The small molecule below binds the protein below.
Small molecule (SMILES): CC(=O)N[C@H]1[C@H](O[C@H]2[C@H](O)[C@@H](NC(C)=O)CO[C@@H]2CO)O[C@H](CO)[C@@H](O)[C@@H]1O

Binding-site contacts:
Ligand atom C8 contacts residue MET2 of chain 1.B at 3.7 Å (hydrophobic).
Ligand atom O5 contacts residue ASP283 of chain 1.B at 3.1 Å (salt-bridge).
Ligand atom O6 contacts residue SER282 of chain 1.B at 3.6 Å.
Ligand atom C3 contacts residue ASN3 of chain 1.B at 3.8 Å.
Ligand atom C5 contacts residue ASN3 of chain 1.B at 3.6 Å.
Ligand atom O6 contacts residue ASP283 of chain 1.B at 2.8 Å (salt-bridge).
Ligand atom C8 contacts residue GLY281 of chain 1.B at 4.4 Å.
Ligand atom C7 contacts residue ASN3 of chain 1.B at 3.1 Å.
Ligand atom N2 contacts residue GLY281 of chain 1.B at 4.2 Å.
Ligand atom C1 contacts residue ASP283 of chain 1.B at 4.2 Å.
Ligand atom O5 contacts residue GLY281 of chain 1.B at 4.1 Å.
Ligand atom O5 contacts residue ASN3 of chain 1.B at 2.3 Å (h-bond).
Ligand atom C2 contacts residue ASN3 of chain 1.B at 2.5 Å.
Ligand atom N2 contacts residue ASN3 of chain 1.B at 2.9 Å (h-bond).
Ligand atom C1 contacts residue GLY281 of chain 1.B at 3.7 Å.
Ligand atom C7 contacts residue GLY281 of chain 1.B at 3.7 Å.
Ligand atom C5 contacts residue ASP283 of chain 1.B at 3.9 Å.
Ligand atom C1 contacts residue ASN3 of chain 1.B at 1.4 Å.
Ligand atom O5 contacts residue SER282 of chain 1.B at 3.6 Å.
Ligand atom C1 contacts residue SER282 of chain 1.B at 4.3 Å.
Ligand atom C6 contacts residue ASP283 of chain 1.B at 3.3 Å.
Ligand atom O7 contacts residue GLY281 of chain 1.B at 3.2 Å (h-bond).
Ligand atom C2 contacts residue GLY281 of chain 1.B at 3.8 Å.
Ligand atom C4 contacts residue ASN3 of chain 1.B at 4.2 Å.
Ligand atom O7 contacts residue ASN3 of chain 1.B at 3.6 Å.
Ligand atom C8 contacts residue ACE1 of chain 1.B at 3.8 Å.
Ligand atom C2 contacts residue SER282 of chain 1.B at 4.3 Å.
Ligand atom C8 contacts residue ASN3 of chain 1.B at 3.5 Å.

Sequence of chain 1.B:
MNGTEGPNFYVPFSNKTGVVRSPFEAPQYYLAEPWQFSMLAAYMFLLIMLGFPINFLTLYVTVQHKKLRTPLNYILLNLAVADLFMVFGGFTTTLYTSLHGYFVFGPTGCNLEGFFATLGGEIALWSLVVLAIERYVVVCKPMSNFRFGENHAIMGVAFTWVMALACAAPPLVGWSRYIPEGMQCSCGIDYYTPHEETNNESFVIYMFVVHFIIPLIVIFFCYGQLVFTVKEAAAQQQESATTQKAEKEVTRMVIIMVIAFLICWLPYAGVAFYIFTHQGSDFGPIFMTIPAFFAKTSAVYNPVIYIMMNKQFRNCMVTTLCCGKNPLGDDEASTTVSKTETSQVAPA